This protein binds this small molecule.
Small molecule (SMILES): CC(=O)N[C@H]1[C@H](O[C@H]2[C@H](O)[C@@H](NC(C)=O)CO[C@@H]2CO[C@@H]2O[C@@H](C)[C@@H](O)[C@@H](O)[C@@H]2O)O[C@H](CO)[C@@H](O[C@@H]2O[C@H](CO)[C@@H](O)[C@H](O)[C@@H]2O)[C@@H]1O

Sequence of chain 9.E:
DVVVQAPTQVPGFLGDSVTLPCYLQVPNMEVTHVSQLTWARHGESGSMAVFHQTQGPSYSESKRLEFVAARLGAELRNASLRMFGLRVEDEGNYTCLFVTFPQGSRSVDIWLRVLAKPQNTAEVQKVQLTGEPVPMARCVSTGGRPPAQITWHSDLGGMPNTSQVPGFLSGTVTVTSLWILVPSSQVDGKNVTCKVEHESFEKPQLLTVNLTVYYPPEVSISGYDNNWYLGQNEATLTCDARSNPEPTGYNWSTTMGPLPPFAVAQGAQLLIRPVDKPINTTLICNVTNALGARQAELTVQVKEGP

Binding-site contacts:
Ligand atom C1 contacts residue ASN307 of chain 9.E at 1.4 Å.
Ligand atom O6 contacts residue GLN328 of chain 9.E at 4.3 Å.
Ligand atom C5 contacts residue ASN307 of chain 9.E at 3.6 Å.
Ligand atom C7 contacts residue ASN307 of chain 9.E at 4.1 Å.
Ligand atom C2 contacts residue ASN307 of chain 9.E at 2.5 Å.
Ligand atom C8 contacts residue ILE306 of chain 9.E at 3.7 Å (hydrophobic).
Ligand atom C8 contacts residue ASN307 of chain 9.E at 4.5 Å.
Ligand atom C3 contacts residue ASN307 of chain 9.E at 3.8 Å.
Ligand atom C7 contacts residue PRO305 of chain 9.E at 4.3 Å (hydrophobic).
Ligand atom O5 contacts residue ASN307 of chain 9.E at 2.3 Å (h-bond).
Ligand atom C8 contacts residue PRO305 of chain 9.E at 2.9 Å (hydrophobic).
Ligand atom N2 contacts residue ASN307 of chain 9.E at 3.0 Å (h-bond).
Ligand atom C4 contacts residue ASN307 of chain 9.E at 4.2 Å.